Binding-site contacts:
Ligand atom C3 contacts residue GLN212 of chain 1.F at 3.9 Å.
Ligand atom C1 contacts residue GLU152 of chain 1.F at 3.2 Å.
Ligand atom C4 contacts residue ASN173 of chain 1.F at 4.3 Å.
Ligand atom C1 contacts residue ASN173 of chain 1.F at 1.4 Å.
Ligand atom C2 contacts residue ASN173 of chain 1.F at 2.5 Å.
Ligand atom O5 contacts residue ASN173 of chain 1.F at 2.4 Å (h-bond).
Ligand atom C7 contacts residue GLU153 of chain 1.F at 4.2 Å.
Ligand atom O7 contacts residue GLN212 of chain 1.F at 4.2 Å.
Ligand atom O6 contacts residue GLN212 of chain 1.F at 4.3 Å.
Ligand atom C8 contacts residue ILE154 of chain 1.F at 3.4 Å (hydrophobic).
Ligand atom C5 contacts residue ASN173 of chain 1.F at 3.7 Å.
Ligand atom C2 contacts residue GLN212 of chain 1.F at 4.0 Å.
Ligand atom N2 contacts residue GLU153 of chain 1.F at 3.7 Å.
Ligand atom C2 contacts residue GLU152 of chain 1.F at 4.2 Å.
Ligand atom N2 contacts residue ASN173 of chain 1.F at 2.9 Å (h-bond).
Ligand atom C8 contacts residue GLU153 of chain 1.F at 3.4 Å.
Ligand atom C4 contacts residue GLN212 of chain 1.F at 3.3 Å.
Ligand atom O4 contacts residue GLN212 of chain 1.F at 3.6 Å.
Ligand atom N2 contacts residue GLU152 of chain 1.F at 3.9 Å.
Ligand atom C3 contacts residue ASN173 of chain 1.F at 3.8 Å.
Ligand atom O7 contacts residue ILE154 of chain 1.F at 4.3 Å.
Ligand atom O3 contacts residue GLN212 of chain 1.F at 3.3 Å (h-bond).
Ligand atom C7 contacts residue ASN173 of chain 1.F at 4.2 Å.
Ligand atom N2 contacts residue ILE154 of chain 1.F at 3.8 Å.
Ligand atom O6 contacts residue GLU208 of chain 1.F at 4.5 Å.
Ligand atom C7 contacts residue ILE154 of chain 1.F at 3.9 Å (hydrophobic).
Ligand atom O6 contacts residue LYS174 of chain 1.F at 4.1 Å.
Ligand atom O5 contacts residue GLU152 of chain 1.F at 4.3 Å.

The small molecule below binds the protein below.
Small molecule (SMILES): CC(=O)N[C@@H]1[C@@H](O)[C@H](O)[C@@H](CO)O[C@H]1O

Sequence of chain 1.F:
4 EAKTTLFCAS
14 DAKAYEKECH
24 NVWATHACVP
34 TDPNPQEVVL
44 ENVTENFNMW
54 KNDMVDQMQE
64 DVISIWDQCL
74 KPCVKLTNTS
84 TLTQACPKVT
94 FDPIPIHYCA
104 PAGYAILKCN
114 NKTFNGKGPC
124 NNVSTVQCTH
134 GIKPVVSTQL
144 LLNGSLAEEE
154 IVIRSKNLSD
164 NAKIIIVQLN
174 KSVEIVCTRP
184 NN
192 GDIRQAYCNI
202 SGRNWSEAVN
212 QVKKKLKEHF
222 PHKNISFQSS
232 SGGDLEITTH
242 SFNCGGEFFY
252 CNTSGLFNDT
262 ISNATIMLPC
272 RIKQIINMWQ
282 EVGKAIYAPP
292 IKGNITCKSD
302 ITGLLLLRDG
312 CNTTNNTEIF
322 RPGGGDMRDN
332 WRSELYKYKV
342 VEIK